A small-molecule ligand and the protein it binds are described below.
Small molecule (SMILES): CC(=O)N[C@@H]1[C@@H](O)[C@H](O)[C@@H](CO)O[C@H]1O

Binding-site contacts:
Ligand atom C1 contacts residue ASN613 of chain 1.A at 1.4 Å.
Ligand atom C2 contacts residue ASN613 of chain 1.A at 2.5 Å.
Ligand atom C8 contacts residue GLN641 of chain 1.A at 3.9 Å.
Ligand atom C3 contacts residue ASN613 of chain 1.A at 3.8 Å.
Ligand atom O6 contacts residue ASN613 of chain 1.A at 4.5 Å.
Ligand atom C8 contacts residue ASN613 of chain 1.A at 4.3 Å.
Ligand atom C5 contacts residue ASN613 of chain 1.A at 3.6 Å.
Ligand atom C7 contacts residue ASN613 of chain 1.A at 3.1 Å.
Ligand atom O5 contacts residue ASN613 of chain 1.A at 2.3 Å (h-bond).
Ligand atom C4 contacts residue ASN613 of chain 1.A at 4.2 Å.
Ligand atom N2 contacts residue ASN613 of chain 1.A at 2.9 Å (h-bond).
Ligand atom O7 contacts residue ASN613 of chain 1.A at 2.9 Å (h-bond).

Sequence of chain 1.A:
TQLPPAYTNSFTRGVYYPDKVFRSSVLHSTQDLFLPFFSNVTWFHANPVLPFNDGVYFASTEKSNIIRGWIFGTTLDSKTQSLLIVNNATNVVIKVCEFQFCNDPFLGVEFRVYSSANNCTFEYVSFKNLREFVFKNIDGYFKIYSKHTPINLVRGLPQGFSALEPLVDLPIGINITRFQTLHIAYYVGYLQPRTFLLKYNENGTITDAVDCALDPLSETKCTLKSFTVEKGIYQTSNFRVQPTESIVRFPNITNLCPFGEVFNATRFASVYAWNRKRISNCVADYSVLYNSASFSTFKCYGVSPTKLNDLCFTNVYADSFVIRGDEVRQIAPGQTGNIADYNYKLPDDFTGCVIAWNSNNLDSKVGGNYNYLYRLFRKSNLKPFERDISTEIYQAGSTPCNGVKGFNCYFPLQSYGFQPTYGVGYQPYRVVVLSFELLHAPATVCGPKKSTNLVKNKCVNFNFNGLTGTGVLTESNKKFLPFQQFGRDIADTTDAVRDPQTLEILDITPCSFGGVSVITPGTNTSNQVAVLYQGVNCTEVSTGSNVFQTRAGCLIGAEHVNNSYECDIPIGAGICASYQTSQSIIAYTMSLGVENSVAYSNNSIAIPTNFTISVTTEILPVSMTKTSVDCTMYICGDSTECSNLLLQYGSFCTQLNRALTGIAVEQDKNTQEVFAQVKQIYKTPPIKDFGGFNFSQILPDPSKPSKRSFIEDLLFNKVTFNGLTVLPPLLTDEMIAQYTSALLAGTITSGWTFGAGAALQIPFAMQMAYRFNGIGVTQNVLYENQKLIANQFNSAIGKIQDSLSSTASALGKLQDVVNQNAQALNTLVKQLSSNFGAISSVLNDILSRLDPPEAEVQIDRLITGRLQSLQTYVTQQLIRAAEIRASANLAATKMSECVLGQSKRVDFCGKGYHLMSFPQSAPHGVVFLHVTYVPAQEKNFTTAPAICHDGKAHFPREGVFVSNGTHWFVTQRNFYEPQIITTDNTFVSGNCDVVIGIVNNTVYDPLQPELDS